Sequence of chain 16.C:
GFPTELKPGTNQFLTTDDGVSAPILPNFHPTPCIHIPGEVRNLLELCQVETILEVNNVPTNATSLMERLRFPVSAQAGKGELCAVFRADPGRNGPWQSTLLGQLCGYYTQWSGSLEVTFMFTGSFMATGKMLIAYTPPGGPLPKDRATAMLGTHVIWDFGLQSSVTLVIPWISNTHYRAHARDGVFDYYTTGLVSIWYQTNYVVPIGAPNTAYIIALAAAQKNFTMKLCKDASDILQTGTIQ

Sequence of chain 20.C:
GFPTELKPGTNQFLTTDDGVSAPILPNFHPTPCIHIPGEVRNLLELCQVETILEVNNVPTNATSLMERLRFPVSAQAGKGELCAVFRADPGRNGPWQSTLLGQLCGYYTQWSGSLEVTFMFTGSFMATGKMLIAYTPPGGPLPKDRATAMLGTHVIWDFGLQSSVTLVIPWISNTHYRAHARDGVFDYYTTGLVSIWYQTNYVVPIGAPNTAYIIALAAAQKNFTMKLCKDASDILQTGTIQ

Sequence of chain 20.A:
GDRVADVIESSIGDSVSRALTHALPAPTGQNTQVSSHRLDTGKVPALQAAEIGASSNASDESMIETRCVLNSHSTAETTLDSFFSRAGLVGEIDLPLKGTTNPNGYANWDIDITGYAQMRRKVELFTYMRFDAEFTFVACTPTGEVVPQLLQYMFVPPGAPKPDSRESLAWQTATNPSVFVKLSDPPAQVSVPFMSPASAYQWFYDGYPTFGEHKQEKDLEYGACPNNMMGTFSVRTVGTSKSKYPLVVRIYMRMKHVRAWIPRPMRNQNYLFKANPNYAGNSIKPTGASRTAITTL

The protein below binds the small molecule below.
Small molecule (SMILES): Cc1cccc(-c2ccc(OCCCCCN3CCN(c4ccncc4)C3=O)cc2)c1

Binding-site contacts:
Ligand atom CAJ contacts residue ILE111 of chain 20.A at 3.3 Å (hydrophobic).
Ligand atom OAW contacts residue MET195 of chain 20.A at 3.5 Å.
Ligand atom CAU contacts residue ASN228 of chain 20.A at 3.6 Å.
Ligand atom CAE contacts residue THR114 of chain 20.A at 3.5 Å.
Ligand atom NBE contacts residue TRP203 of chain 20.A at 3.2 Å.
Ligand atom CAC contacts residue PHE233 of chain 20.A at 3.1 Å (hydrophobic).
Ligand atom CBC contacts residue ASN228 of chain 20.A at 3.9 Å.
Ligand atom OAW contacts residue ILE111 of chain 20.A at 3.6 Å.
Ligand atom CAI contacts residue THR114 of chain 20.A at 3.8 Å.
Ligand atom CBC contacts residue TRP203 of chain 20.A at 3.2 Å (hydrophobic).
Ligand atom CAT contacts residue TYR201 of chain 20.A at 3.5 Å (hydrophobic).
Ligand atom CAC contacts residue PHE137 of chain 20.A at 3.8 Å (hydrophobic).
Ligand atom CAA contacts residue PRO177 of chain 20.A at 3.8 Å (hydrophobic).
Ligand atom CAY contacts residue PHE155 of chain 20.A at 3.8 Å (hydrophobic).
Ligand atom CAG contacts residue PHE233 of chain 20.A at 3.2 Å (hydrophobic).
Ligand atom CAG contacts residue PHE137 of chain 20.A at 3.7 Å (hydrophobic).
Ligand atom CAD contacts residue GLN202 of chain 20.A at 3.5 Å.
Ligand atom CAX contacts residue TRP203 of chain 20.A at 3.6 Å (hydrophobic).
Ligand atom OAB contacts residue ASP112 of chain 20.A at 3.5 Å.
Ligand atom CAZ contacts residue MET195 of chain 20.A at 3.9 Å (hydrophobic).
Ligand atom CAH contacts residue GLN202 of chain 20.A at 3.7 Å.
Ligand atom CAP contacts residue ILE111 of chain 20.A at 3.8 Å (hydrophobic).
Ligand atom CAU contacts residue TRP203 of chain 20.A at 3.7 Å (hydrophobic).
Ligand atom OAB contacts residue ILE113 of chain 20.A at 3.2 Å (h-bond).
Ligand atom CAI contacts residue ASP112 of chain 20.A at 3.5 Å.
Ligand atom CAM contacts residue VAL192 of chain 20.A at 3.3 Å (hydrophobic).
Ligand atom CAH contacts residue ASN228 of chain 20.A at 3.2 Å.
Ligand atom CAK contacts residue VAL192 of chain 20.A at 3.1 Å (hydrophobic).
Ligand atom CAA contacts residue ILE24 of chain 20.C at 3.8 Å (hydrophobic).
Ligand atom CAD contacts residue ASN228 of chain 20.A at 3.5 Å.
Ligand atom CAR contacts residue PHE135 of chain 20.A at 3.4 Å (hydrophobic).
Ligand atom CAU contacts residue TYR201 of chain 20.A at 3.8 Å (hydrophobic).
Ligand atom CAN contacts residue PHE155 of chain 20.A at 3.6 Å (hydrophobic).
Ligand atom CAL contacts residue ILE111 of chain 20.A at 3.6 Å (hydrophobic).
Ligand atom CAI contacts residue TRP203 of chain 20.A at 3.6 Å (hydrophobic).
Ligand atom NBE contacts residue ASN228 of chain 20.A at 3.9 Å.
Ligand atom CAK contacts residue MET195 of chain 20.A at 3.6 Å (hydrophobic).
Ligand atom CAE contacts residue ASP112 of chain 20.A at 3.7 Å.
Ligand atom CAH contacts residue TRP203 of chain 20.A at 3.5 Å (hydrophobic).
Ligand atom CAM contacts residue ILE24 of chain 20.C at 3.7 Å (hydrophobic).